Sequence of chain 1.A:
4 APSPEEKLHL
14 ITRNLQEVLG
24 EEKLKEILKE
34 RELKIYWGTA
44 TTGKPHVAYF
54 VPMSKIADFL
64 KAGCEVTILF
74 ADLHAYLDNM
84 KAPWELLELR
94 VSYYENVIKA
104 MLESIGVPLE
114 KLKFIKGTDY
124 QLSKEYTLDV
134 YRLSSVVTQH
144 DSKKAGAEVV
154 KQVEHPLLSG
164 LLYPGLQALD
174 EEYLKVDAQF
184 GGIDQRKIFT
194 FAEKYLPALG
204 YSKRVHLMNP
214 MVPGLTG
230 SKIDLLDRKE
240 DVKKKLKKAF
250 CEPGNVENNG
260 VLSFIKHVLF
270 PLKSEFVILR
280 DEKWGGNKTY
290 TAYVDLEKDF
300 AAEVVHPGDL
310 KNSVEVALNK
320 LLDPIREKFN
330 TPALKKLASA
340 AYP

Binding-site contacts:
Ligand atom C1 contacts residue TYR166 of chain 1.A at 4.1 Å (hydrophobic).
Ligand atom O3 contacts residue TYR166 of chain 1.A at 3.8 Å.
Ligand atom C8 contacts residue GLY41 of chain 1.A at 3.9 Å.
Ligand atom C12 contacts residue LEU72 of chain 1.A at 3.6 Å (hydrophobic).
Ligand atom C2 contacts residue TYR166 of chain 1.A at 3.6 Å (hydrophobic).
Ligand atom O2 contacts residue GLN170 of chain 1.A at 2.7 Å (h-bond).
Ligand atom C4 contacts residue HIS77 of chain 1.A at 4.2 Å.
Ligand atom C2 contacts residue VAL152 of chain 1.A at 4.2 Å (hydrophobic).
Ligand atom O2 contacts residue TYR166 of chain 1.A at 3.6 Å.
Ligand atom C14 contacts residue GLY41 of chain 1.A at 3.4 Å.
Ligand atom C1 contacts residue HIS77 of chain 1.A at 3.8 Å.
Ligand atom C9 contacts residue GLY41 of chain 1.A at 3.9 Å.
Ligand atom C3 contacts residue TYR166 of chain 1.A at 4.1 Å (hydrophobic).
Ligand atom C13 contacts residue TYR39 of chain 1.A at 3.8 Å (hydrophobic).
Ligand atom C14 contacts residue GLN170 of chain 1.A at 3.8 Å.
Ligand atom C8 contacts residue ALA43 of chain 1.A at 3.9 Å (hydrophobic).
Ligand atom C4 contacts residue GLN170 of chain 1.A at 3.3 Å.
Ligand atom C12 contacts residue GLN170 of chain 1.A at 3.6 Å.
Ligand atom C12 contacts residue ASP173 of chain 1.A at 3.4 Å.
Ligand atom C13 contacts residue GLN170 of chain 1.A at 3.5 Å.
Ligand atom C2 contacts residue HIS77 of chain 1.A at 3.6 Å.
Ligand atom C12 contacts residue TYR39 of chain 1.A at 3.7 Å (hydrophobic).
Ligand atom C11 contacts residue GLN170 of chain 1.A at 4.2 Å.
Ligand atom C10 contacts residue ALA74 of chain 1.A at 3.7 Å (hydrophobic).
Ligand atom C13 contacts residue GLY41 of chain 1.A at 3.7 Å.
Ligand atom C3 contacts residue GLN170 of chain 1.A at 3.5 Å.
Ligand atom O1 contacts residue TYR39 of chain 1.A at 2.7 Å (h-bond).
Ligand atom C13 contacts residue GLN182 of chain 1.A at 3.6 Å.
Ligand atom C6 contacts residue HIS77 of chain 1.A at 4.2 Å.
Ligand atom C3 contacts residue HIS77 of chain 1.A at 3.9 Å.
Ligand atom O1 contacts residue LEU72 of chain 1.A at 3.5 Å.
Ligand atom C7 contacts residue ALA43 of chain 1.A at 4.3 Å (hydrophobic).
Ligand atom C10 contacts residue HIS77 of chain 1.A at 3.9 Å.
Ligand atom C11 contacts residue LEU72 of chain 1.A at 3.9 Å (hydrophobic).
Ligand atom C11 contacts residue ASP173 of chain 1.A at 3.4 Å.
Ligand atom O1 contacts residue ASP173 of chain 1.A at 2.5 Å (salt-bridge).
Ligand atom C8 contacts residue THR42 of chain 1.A at 4.1 Å.
Ligand atom C3 contacts residue VAL152 of chain 1.A at 4.2 Å (hydrophobic).
Ligand atom O1 contacts residue GLN170 of chain 1.A at 3.4 Å.
Ligand atom C11 contacts residue HIS77 of chain 1.A at 3.9 Å.

A small-molecule ligand and the protein it binds are described below.
Small molecule (SMILES): Oc1ccc(/C=C/c2cc(O)cc(O)c2)cc1